Sequence of chain 1.C:
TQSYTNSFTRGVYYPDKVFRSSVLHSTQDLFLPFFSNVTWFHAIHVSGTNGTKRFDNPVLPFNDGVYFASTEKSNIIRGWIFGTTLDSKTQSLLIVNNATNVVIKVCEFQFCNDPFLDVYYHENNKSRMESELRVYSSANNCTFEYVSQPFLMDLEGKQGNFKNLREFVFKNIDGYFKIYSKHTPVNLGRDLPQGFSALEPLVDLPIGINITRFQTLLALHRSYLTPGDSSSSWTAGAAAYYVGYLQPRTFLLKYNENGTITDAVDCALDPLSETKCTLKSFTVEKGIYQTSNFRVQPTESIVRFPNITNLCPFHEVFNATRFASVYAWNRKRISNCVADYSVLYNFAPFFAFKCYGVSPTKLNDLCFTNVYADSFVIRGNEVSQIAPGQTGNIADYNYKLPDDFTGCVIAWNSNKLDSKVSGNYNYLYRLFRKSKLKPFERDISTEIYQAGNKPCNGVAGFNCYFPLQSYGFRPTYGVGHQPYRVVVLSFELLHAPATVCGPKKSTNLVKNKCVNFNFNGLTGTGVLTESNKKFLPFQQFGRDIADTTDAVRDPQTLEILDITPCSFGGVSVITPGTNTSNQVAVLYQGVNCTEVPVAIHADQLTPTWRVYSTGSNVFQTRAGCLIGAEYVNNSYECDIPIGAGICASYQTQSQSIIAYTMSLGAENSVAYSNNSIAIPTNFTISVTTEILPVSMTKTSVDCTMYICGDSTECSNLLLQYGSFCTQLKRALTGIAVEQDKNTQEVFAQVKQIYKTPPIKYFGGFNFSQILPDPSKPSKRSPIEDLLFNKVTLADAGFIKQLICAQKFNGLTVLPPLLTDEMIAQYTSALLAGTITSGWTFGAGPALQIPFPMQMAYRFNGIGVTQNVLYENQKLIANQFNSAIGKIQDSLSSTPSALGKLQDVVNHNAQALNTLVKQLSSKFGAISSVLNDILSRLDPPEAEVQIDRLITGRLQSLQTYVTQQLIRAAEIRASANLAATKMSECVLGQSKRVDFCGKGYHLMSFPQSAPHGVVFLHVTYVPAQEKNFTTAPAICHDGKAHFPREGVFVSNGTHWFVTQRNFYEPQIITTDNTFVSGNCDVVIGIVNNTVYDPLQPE

Binding-site contacts:
Ligand atom N2 contacts residue ASN1095 of chain 1.C at 2.9 Å (h-bond).
Ligand atom O5 contacts residue THR1097 of chain 1.C at 4.3 Å.
Ligand atom C3 contacts residue THR1097 of chain 1.C at 4.3 Å.
Ligand atom O6 contacts residue PHE1100 of chain 1.C at 4.1 Å.
Ligand atom O6 contacts residue HIS1098 of chain 1.C at 4.4 Å.
Ligand atom C7 contacts residue ASN1095 of chain 1.C at 3.5 Å.
Ligand atom C1 contacts residue ASN1095 of chain 1.C at 1.4 Å.
Ligand atom C3 contacts residue ASN1095 of chain 1.C at 3.8 Å.
Ligand atom C5 contacts residue ASN1095 of chain 1.C at 3.7 Å.
Ligand atom C5 contacts residue PHE1100 of chain 1.C at 4.5 Å (hydrophobic).
Ligand atom C1 contacts residue THR1097 of chain 1.C at 3.7 Å.
Ligand atom O4 contacts residue HIS1098 of chain 1.C at 4.4 Å.
Ligand atom C4 contacts residue ASN1095 of chain 1.C at 4.2 Å.
Ligand atom C7 contacts residue THR1097 of chain 1.C at 3.8 Å.
Ligand atom C5 contacts residue HIS1098 of chain 1.C at 3.7 Å.
Ligand atom C2 contacts residue ASN1095 of chain 1.C at 2.5 Å.
Ligand atom N2 contacts residue THR1097 of chain 1.C at 4.5 Å.
Ligand atom C6 contacts residue PHE1100 of chain 1.C at 3.5 Å (hydrophobic).
Ligand atom O5 contacts residue PHE1100 of chain 1.C at 4.2 Å.
Ligand atom O5 contacts residue HIS1098 of chain 1.C at 4.4 Å.
Ligand atom O5 contacts residue ASN1095 of chain 1.C at 2.4 Å (h-bond).
Ligand atom C5 contacts residue THR1097 of chain 1.C at 4.2 Å.
Ligand atom C2 contacts residue THR1097 of chain 1.C at 4.4 Å.
Ligand atom O7 contacts residue ASN1095 of chain 1.C at 3.8 Å.
Ligand atom C6 contacts residue HIS1098 of chain 1.C at 4.1 Å.
Ligand atom O7 contacts residue THR1097 of chain 1.C at 2.6 Å (h-bond).

The small molecule below binds the protein below.
Small molecule (SMILES): CC(=O)N[C@@H]1[C@@H](O)[C@H](O)[C@@H](CO)O[C@H]1O